Sequence of chain 1.A:
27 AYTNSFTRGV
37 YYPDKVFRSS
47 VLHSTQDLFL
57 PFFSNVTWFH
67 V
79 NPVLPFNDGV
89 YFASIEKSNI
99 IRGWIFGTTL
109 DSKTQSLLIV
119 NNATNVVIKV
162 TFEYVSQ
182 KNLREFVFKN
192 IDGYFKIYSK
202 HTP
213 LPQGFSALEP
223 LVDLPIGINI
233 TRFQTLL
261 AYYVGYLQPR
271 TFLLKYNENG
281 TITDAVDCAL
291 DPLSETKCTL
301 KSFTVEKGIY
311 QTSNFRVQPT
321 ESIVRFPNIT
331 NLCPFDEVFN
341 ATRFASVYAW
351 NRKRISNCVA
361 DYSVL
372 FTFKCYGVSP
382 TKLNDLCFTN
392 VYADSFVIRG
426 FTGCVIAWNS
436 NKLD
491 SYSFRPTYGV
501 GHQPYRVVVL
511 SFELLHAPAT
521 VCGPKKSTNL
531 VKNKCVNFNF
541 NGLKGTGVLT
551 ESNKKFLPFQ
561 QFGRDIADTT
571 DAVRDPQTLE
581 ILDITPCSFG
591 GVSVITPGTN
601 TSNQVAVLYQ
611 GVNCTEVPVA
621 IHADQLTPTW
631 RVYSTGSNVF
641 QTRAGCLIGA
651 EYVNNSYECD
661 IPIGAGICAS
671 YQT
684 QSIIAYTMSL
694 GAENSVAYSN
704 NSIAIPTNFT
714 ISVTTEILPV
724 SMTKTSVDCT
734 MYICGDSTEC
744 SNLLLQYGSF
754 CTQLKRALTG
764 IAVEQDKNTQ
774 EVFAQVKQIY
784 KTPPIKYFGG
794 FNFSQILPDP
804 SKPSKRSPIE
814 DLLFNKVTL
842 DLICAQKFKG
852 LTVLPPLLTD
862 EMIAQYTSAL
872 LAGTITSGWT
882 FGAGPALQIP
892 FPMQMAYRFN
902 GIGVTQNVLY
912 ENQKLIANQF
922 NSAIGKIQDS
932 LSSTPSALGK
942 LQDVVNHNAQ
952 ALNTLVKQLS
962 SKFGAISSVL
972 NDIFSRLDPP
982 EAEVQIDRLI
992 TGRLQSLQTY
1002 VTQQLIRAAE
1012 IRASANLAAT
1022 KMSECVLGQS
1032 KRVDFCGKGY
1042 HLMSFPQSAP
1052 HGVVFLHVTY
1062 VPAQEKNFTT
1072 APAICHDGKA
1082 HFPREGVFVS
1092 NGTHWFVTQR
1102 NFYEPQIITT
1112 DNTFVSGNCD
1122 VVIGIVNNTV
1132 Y

Binding-site contacts:
Ligand atom C3 contacts residue ASN1068 of chain 1.A at 3.8 Å.
Ligand atom C5 contacts residue ASN1068 of chain 1.A at 3.7 Å.
Ligand atom C8 contacts residue GLU1066 of chain 1.A at 3.3 Å.
Ligand atom C4 contacts residue ASN1068 of chain 1.A at 4.2 Å.
Ligand atom O5 contacts residue ASN1068 of chain 1.A at 2.4 Å (h-bond).
Ligand atom N2 contacts residue ASN1068 of chain 1.A at 2.9 Å (h-bond).
Ligand atom C1 contacts residue ASN1068 of chain 1.A at 1.4 Å.
Ligand atom C8 contacts residue LYS1067 of chain 1.A at 4.0 Å.
Ligand atom C6 contacts residue ALA700 of chain 1.A at 3.7 Å (hydrophobic).
Ligand atom C7 contacts residue ASN1068 of chain 1.A at 3.5 Å.
Ligand atom C5 contacts residue ALA700 of chain 1.A at 3.7 Å (hydrophobic).
Ligand atom C2 contacts residue ASN1068 of chain 1.A at 2.4 Å.
Ligand atom C8 contacts residue ASN1068 of chain 1.A at 4.2 Å.
Ligand atom O5 contacts residue ALA700 of chain 1.A at 4.4 Å.
Ligand atom C1 contacts residue GLN889 of chain 1.C at 4.2 Å.
Ligand atom O7 contacts residue ASN1068 of chain 1.A at 3.8 Å.
Ligand atom O6 contacts residue ALA700 of chain 1.A at 4.1 Å.

This small molecule binds to this protein.
Small molecule (SMILES): CC(=O)N[C@@H]1[C@@H](O)[C@H](O)[C@@H](CO)O[C@H]1O

Sequence of chain 1.C:
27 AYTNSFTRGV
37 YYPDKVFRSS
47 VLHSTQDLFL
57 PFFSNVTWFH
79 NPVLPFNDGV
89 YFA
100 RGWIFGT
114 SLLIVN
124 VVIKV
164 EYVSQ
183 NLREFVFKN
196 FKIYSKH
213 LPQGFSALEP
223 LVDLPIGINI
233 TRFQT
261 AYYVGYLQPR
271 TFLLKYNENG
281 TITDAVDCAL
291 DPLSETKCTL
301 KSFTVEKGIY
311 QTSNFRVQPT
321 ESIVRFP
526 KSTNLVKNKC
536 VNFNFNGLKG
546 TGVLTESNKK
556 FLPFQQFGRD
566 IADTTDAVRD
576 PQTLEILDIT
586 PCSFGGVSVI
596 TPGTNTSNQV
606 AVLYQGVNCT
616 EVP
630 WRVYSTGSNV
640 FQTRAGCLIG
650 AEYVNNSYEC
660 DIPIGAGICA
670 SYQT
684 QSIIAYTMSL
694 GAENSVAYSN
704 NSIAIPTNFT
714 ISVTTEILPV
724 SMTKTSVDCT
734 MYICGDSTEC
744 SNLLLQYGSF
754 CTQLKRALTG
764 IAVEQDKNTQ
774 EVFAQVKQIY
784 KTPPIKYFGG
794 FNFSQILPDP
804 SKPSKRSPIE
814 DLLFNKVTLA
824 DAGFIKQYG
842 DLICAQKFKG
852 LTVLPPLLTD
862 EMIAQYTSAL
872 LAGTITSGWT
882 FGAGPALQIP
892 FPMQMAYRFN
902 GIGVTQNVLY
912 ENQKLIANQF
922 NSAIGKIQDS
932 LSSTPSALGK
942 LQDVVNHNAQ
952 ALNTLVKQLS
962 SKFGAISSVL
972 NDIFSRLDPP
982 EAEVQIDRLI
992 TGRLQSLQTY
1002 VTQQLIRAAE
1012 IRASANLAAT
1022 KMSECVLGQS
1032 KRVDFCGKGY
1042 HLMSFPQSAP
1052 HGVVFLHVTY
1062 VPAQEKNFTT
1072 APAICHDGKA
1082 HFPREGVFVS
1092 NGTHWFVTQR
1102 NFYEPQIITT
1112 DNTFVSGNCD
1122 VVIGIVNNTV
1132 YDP